Sequence of chain 1.A:
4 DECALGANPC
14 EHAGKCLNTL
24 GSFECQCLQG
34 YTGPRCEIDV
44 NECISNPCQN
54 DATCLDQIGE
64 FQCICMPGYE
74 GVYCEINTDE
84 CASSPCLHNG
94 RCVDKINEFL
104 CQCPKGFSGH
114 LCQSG

This small molecule binds to this protein.
Small molecule (SMILES): OC[C@H]1O[C@@H](O)[C@H](O)[C@@H](O)[C@@H]1O

Binding-site contacts:
Ligand atom C3 contacts residue PHE64 of chain 1.A at 3.9 Å (hydrophobic).
Ligand atom O3 contacts residue GLU45 of chain 1.A at 3.8 Å.
Ligand atom C3 contacts residue SER48 of chain 1.A at 3.8 Å.
Ligand atom C2 contacts residue SER48 of chain 1.A at 2.4 Å.
Ligand atom O4 contacts residue PHE64 of chain 1.A at 4.1 Å.
Ligand atom C3 contacts residue GLU45 of chain 1.A at 4.2 Å.
Ligand atom O5 contacts residue PRO50 of chain 1.A at 4.2 Å.
Ligand atom C4 contacts residue PHE64 of chain 1.A at 3.5 Å (hydrophobic).
Ligand atom O3 contacts residue PHE64 of chain 1.A at 3.4 Å.
Ligand atom C1 contacts residue SER48 of chain 1.A at 1.4 Å.
Ligand atom C6 contacts residue TYR76 of chain 1.A at 3.9 Å (hydrophobic).
Ligand atom O2 contacts residue SER48 of chain 1.A at 2.9 Å (h-bond).
Ligand atom C4 contacts residue SER48 of chain 1.A at 4.2 Å.
Ligand atom O5 contacts residue SER48 of chain 1.A at 2.4 Å (h-bond).
Ligand atom C2 contacts residue PHE64 of chain 1.A at 4.2 Å (hydrophobic).
Ligand atom C2 contacts residue GLU45 of chain 1.A at 3.3 Å.
Ligand atom C5 contacts residue SER48 of chain 1.A at 3.7 Å.
Ligand atom O2 contacts residue GLU45 of chain 1.A at 2.7 Å (salt-bridge).